Binding-site contacts:
Ligand atom O5 contacts residue GLU310 of chain 1.B at 4.3 Å.
Ligand atom C2 contacts residue GLU310 of chain 1.B at 4.4 Å.
Ligand atom O5 contacts residue ASN311 of chain 1.B at 2.4 Å (h-bond).
Ligand atom C7 contacts residue GLU310 of chain 1.B at 3.6 Å.
Ligand atom C2 contacts residue ASN311 of chain 1.B at 2.5 Å.
Ligand atom O7 contacts residue ASN311 of chain 1.B at 3.8 Å.
Ligand atom C4 contacts residue ASN311 of chain 1.B at 4.2 Å.
Ligand atom C1 contacts residue GLU310 of chain 1.B at 3.4 Å.
Ligand atom C3 contacts residue ASN311 of chain 1.B at 3.8 Å.
Ligand atom C8 contacts residue GLU310 of chain 1.B at 4.5 Å.
Ligand atom O7 contacts residue GLU310 of chain 1.B at 2.9 Å (salt-bridge).
Ligand atom C5 contacts residue ASN311 of chain 1.B at 3.7 Å.
Ligand atom C7 contacts residue ASN311 of chain 1.B at 3.5 Å.
Ligand atom C8 contacts residue ASN309 of chain 1.B at 3.5 Å.
Ligand atom N2 contacts residue ASN311 of chain 1.B at 2.9 Å (h-bond).
Ligand atom C7 contacts residue ASN309 of chain 1.B at 4.3 Å.
Ligand atom C1 contacts residue ASN311 of chain 1.B at 1.4 Å.
Ligand atom N2 contacts residue GLU310 of chain 1.B at 4.3 Å.

Sequence of chain 1.B:
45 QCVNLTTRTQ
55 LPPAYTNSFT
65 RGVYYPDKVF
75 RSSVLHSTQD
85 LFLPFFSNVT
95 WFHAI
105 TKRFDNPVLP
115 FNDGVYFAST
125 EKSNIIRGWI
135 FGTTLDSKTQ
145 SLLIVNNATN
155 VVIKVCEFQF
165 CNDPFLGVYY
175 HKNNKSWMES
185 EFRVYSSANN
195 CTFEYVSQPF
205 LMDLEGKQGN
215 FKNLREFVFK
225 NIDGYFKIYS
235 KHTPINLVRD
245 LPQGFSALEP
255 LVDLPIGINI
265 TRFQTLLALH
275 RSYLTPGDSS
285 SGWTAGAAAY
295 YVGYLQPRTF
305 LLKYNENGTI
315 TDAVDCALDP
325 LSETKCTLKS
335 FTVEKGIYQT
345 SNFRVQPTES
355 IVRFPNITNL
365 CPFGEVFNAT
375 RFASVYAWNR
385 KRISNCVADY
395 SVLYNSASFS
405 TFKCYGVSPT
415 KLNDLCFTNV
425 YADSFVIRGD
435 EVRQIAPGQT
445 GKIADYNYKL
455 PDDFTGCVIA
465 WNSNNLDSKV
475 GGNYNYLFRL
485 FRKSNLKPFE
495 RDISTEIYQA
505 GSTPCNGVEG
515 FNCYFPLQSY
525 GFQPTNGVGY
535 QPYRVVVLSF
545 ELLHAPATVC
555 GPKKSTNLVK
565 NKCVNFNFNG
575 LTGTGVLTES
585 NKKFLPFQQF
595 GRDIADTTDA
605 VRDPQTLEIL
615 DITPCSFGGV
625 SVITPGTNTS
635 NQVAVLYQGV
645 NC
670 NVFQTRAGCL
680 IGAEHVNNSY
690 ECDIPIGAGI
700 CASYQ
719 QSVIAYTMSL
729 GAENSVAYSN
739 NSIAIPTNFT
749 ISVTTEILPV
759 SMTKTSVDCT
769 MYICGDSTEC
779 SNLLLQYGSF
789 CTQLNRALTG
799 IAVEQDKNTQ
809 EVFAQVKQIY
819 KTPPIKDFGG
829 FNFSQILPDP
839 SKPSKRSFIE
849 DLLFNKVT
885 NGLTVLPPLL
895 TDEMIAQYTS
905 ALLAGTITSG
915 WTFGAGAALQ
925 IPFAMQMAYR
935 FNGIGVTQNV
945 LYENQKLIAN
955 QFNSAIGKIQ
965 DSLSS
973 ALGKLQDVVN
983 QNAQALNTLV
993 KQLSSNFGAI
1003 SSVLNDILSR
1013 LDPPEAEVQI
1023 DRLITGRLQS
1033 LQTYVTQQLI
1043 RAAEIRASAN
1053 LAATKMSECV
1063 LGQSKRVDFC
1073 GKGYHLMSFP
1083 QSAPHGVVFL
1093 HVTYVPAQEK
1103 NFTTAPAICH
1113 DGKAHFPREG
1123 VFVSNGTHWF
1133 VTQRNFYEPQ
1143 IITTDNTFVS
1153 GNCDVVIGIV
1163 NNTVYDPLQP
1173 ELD

The small molecule below binds the protein below.
Small molecule (SMILES): CC(=O)N[C@@H]1[C@@H](O)[C@H](O)[C@@H](CO)O[C@H]1O